Binding-site contacts:
Ligand atom F3 contacts residue ILE166 of chain 1.A at 3.4 Å.
Ligand atom F3 contacts residue GLN163 of chain 1.A at 3.3 Å.
Ligand atom O1 contacts residue FMT1 of chain 1.D at 3.9 Å.
Ligand atom N2 contacts residue GLU112 of chain 1.A at 2.6 Å (salt-bridge).
Ligand atom F3 contacts residue FMT1 of chain 1.D at 3.7 Å.
Ligand atom C8 contacts residue GLU112 of chain 1.A at 3.4 Å.
Ligand atom C5 contacts residue FMT1 of chain 1.D at 4.3 Å.
Ligand atom C1 contacts residue GLU112 of chain 1.A at 3.6 Å.
Ligand atom C6 contacts residue GLY88 of chain 1.A at 4.0 Å.
Ligand atom C3 contacts residue GLY88 of chain 1.A at 3.3 Å.
Ligand atom C4 contacts residue GLN163 of chain 1.A at 4.1 Å.
Ligand atom C5 contacts residue ASP157 of chain 1.A at 4.2 Å.
Ligand atom C3 contacts residue ASP157 of chain 1.A at 4.1 Å.
Ligand atom F1 contacts residue LEU87 of chain 1.A at 3.6 Å.
Ligand atom N1 contacts residue GLY88 of chain 1.A at 3.3 Å.
Ligand atom C8 contacts residue PHE113 of chain 1.A at 4.0 Å (hydrophobic).
Ligand atom O1 contacts residue PHE113 of chain 1.A at 2.8 Å (h-bond).
Ligand atom C4 contacts residue LEU87 of chain 1.A at 4.3 Å (hydrophobic).
Ligand atom C2 contacts residue GLU112 of chain 1.A at 3.4 Å.
Ligand atom F2 contacts residue GLN163 of chain 1.A at 3.8 Å.
Ligand atom C6 contacts residue FMT1 of chain 1.D at 3.7 Å.
Ligand atom C4 contacts residue GLY88 of chain 1.A at 4.1 Å.
Ligand atom C7 contacts residue GLY88 of chain 1.A at 3.4 Å.
Ligand atom O1 contacts residue GLY88 of chain 1.A at 4.3 Å.
Ligand atom C1 contacts residue GLY88 of chain 1.A at 4.0 Å.
Ligand atom F1 contacts residue ALA138 of chain 1.A at 3.5 Å.
Ligand atom C2 contacts residue GLY88 of chain 1.A at 3.3 Å.
Ligand atom C4 contacts residue ASP157 of chain 1.A at 3.2 Å.
Ligand atom C6 contacts residue ALA138 of chain 1.A at 4.2 Å (hydrophobic).
Ligand atom F2 contacts residue ASP157 of chain 1.A at 3.8 Å.
Ligand atom C8 contacts residue GLY88 of chain 1.A at 3.5 Å.
Ligand atom F2 contacts residue VAL158 of chain 1.A at 4.1 Å.
Ligand atom N1 contacts residue ASP157 of chain 1.A at 4.0 Å.
Ligand atom C9 contacts residue GLN163 of chain 1.A at 4.2 Å.
Ligand atom C9 contacts residue ILE166 of chain 1.A at 4.0 Å (hydrophobic).
Ligand atom O1 contacts residue GLU112 of chain 1.A at 3.6 Å.
Ligand atom N2 contacts residue GLY88 of chain 1.A at 3.4 Å.
Ligand atom F1 contacts residue ILE166 of chain 1.A at 3.5 Å.
Ligand atom F2 contacts residue VAL167 of chain 1.A at 3.7 Å.
Ligand atom C7 contacts residue FMT1 of chain 1.D at 4.3 Å.

Sequence of chain 1.A:
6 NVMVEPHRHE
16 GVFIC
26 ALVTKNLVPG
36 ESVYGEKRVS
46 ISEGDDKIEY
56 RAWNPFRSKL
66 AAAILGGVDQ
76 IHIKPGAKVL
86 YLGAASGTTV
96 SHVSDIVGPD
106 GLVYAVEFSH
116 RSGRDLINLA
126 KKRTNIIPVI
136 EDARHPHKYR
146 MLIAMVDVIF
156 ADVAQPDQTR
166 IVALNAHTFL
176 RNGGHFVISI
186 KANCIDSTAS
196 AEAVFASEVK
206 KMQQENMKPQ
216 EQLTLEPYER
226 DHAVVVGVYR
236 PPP

The small molecule below binds the protein below.
Small molecule (SMILES): Cc1cn2cc(C(F)(F)F)cc2c(=O)[nH]1